The small molecule below binds the protein below.
Small molecule (SMILES): CC(=O)N[C@@H]1[C@@H](O)[C@H](O)[C@@H](CO)O[C@H]1O

Binding-site contacts:
Ligand atom C8 contacts residue ASN31 of chain 1.D at 4.0 Å.
Ligand atom C7 contacts residue THR34 of chain 1.D at 3.9 Å.
Ligand atom C4 contacts residue ASN35 of chain 1.D at 3.0 Å.
Ligand atom N2 contacts residue ASN35 of chain 1.D at 3.7 Å.
Ligand atom O7 contacts residue TRP30 of chain 1.D at 3.1 Å (h-bond).
Ligand atom C3 contacts residue ASN35 of chain 1.D at 3.0 Å.
Ligand atom C4 contacts residue ASN31 of chain 1.D at 4.4 Å.
Ligand atom C5 contacts residue ASN35 of chain 1.D at 3.2 Å.
Ligand atom C7 contacts residue TRP30 of chain 1.D at 3.3 Å (hydrophobic).
Ligand atom N2 contacts residue THR34 of chain 1.D at 4.0 Å.
Ligand atom C3 contacts residue ASN31 of chain 1.D at 3.1 Å.
Ligand atom C1 contacts residue ASN35 of chain 1.D at 1.4 Å.
Ligand atom C2 contacts residue THR34 of chain 1.D at 3.1 Å.
Ligand atom O7 contacts residue LYS322 of chain 1.D at 3.3 Å (salt-bridge).
Ligand atom C8 contacts residue LYS340 of chain 1.D at 4.5 Å.
Ligand atom C8 contacts residue TRP30 of chain 1.D at 3.1 Å (hydrophobic).
Ligand atom O4 contacts residue ASN31 of chain 1.D at 4.5 Å.
Ligand atom C7 contacts residue ASN31 of chain 1.D at 3.4 Å.
Ligand atom O7 contacts residue ASN31 of chain 1.D at 3.7 Å.
Ligand atom O4 contacts residue ASN35 of chain 1.D at 4.4 Å.
Ligand atom C1 contacts residue THR34 of chain 1.D at 3.9 Å.
Ligand atom C8 contacts residue ARG321 of chain 1.D at 3.6 Å.
Ligand atom O7 contacts residue THR34 of chain 1.D at 3.1 Å (h-bond).
Ligand atom O7 contacts residue ARG321 of chain 1.D at 4.1 Å.
Ligand atom C3 contacts residue THR34 of chain 1.D at 3.7 Å.
Ligand atom O3 contacts residue ASN31 of chain 1.D at 3.4 Å (h-bond).
Ligand atom C6 contacts residue ASN35 of chain 1.D at 4.2 Å.
Ligand atom C2 contacts residue ASN31 of chain 1.D at 3.6 Å.
Ligand atom O3 contacts residue THR34 of chain 1.D at 3.1 Å (h-bond).
Ligand atom C2 contacts residue ASN35 of chain 1.D at 2.5 Å.
Ligand atom O3 contacts residue ASN40 of chain 1.D at 4.0 Å.
Ligand atom C7 contacts residue ARG321 of chain 1.D at 3.9 Å.
Ligand atom C7 contacts residue LYS322 of chain 1.D at 4.4 Å.
Ligand atom N2 contacts residue ASN31 of chain 1.D at 3.3 Å (h-bond).
Ligand atom N2 contacts residue TRP30 of chain 1.D at 4.3 Å.
Ligand atom O3 contacts residue ASN35 of chain 1.D at 3.1 Å (h-bond).
Ligand atom O5 contacts residue ASN35 of chain 1.D at 2.4 Å (h-bond).

Sequence of chain 1.D:
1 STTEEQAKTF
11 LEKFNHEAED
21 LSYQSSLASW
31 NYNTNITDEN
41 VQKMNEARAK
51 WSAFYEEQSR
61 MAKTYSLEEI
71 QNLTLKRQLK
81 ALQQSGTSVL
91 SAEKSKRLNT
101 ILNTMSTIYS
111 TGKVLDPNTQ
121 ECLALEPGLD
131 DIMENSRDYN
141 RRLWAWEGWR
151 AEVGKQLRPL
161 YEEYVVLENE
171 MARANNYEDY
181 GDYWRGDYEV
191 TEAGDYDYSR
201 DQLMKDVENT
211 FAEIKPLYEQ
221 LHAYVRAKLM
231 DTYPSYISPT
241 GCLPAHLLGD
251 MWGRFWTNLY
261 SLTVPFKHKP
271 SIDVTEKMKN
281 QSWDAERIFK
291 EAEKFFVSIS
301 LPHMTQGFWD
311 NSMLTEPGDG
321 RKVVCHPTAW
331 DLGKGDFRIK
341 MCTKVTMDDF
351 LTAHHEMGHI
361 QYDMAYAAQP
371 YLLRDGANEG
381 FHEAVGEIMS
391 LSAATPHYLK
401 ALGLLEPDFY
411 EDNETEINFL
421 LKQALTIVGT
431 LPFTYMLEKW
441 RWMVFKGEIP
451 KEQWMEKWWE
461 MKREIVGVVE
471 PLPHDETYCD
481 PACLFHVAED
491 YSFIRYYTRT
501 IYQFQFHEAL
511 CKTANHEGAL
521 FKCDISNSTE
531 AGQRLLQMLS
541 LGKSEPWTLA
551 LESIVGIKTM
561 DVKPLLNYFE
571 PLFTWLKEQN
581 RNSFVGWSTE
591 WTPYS